Sequence of chain 1.B:
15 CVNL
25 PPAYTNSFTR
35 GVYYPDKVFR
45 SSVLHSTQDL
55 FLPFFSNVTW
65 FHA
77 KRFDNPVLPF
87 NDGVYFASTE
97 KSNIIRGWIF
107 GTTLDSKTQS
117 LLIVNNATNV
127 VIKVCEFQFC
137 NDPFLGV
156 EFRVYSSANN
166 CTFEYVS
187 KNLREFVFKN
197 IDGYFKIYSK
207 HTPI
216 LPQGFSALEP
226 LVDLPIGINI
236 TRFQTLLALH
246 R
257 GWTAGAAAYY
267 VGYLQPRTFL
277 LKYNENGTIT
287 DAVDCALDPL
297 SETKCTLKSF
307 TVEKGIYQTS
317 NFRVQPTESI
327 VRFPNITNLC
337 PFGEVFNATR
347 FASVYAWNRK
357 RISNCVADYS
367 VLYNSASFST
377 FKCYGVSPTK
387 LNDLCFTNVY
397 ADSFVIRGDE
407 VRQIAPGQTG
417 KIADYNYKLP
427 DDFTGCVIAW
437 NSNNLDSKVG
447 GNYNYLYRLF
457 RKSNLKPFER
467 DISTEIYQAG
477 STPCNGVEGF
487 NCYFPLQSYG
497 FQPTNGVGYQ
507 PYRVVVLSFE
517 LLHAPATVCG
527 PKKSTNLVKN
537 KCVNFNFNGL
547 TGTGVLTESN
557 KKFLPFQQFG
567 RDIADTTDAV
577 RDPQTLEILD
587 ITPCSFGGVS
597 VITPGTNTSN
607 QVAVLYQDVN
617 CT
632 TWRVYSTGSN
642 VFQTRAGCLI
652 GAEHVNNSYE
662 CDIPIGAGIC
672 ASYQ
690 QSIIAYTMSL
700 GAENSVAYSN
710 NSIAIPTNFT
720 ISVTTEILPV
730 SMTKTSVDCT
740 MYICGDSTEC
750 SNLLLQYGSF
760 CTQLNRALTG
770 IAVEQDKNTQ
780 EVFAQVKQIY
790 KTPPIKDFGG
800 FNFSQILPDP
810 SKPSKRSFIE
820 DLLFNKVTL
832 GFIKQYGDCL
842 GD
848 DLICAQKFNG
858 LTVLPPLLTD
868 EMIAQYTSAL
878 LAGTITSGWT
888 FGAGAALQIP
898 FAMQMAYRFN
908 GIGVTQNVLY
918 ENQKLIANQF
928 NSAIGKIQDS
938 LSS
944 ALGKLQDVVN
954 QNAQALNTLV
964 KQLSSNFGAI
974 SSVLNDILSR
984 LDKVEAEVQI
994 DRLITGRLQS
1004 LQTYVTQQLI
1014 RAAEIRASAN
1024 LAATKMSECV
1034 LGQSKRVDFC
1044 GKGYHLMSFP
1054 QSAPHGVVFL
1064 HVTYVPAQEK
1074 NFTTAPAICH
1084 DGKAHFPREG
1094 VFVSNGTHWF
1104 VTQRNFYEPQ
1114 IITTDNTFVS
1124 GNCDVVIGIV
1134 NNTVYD

Binding-site contacts:
Ligand atom O7 contacts residue GLY799 of chain 1.B at 4.5 Å.
Ligand atom C5 contacts residue SER803 of chain 1.B at 3.6 Å.
Ligand atom O5 contacts residue SER803 of chain 1.B at 3.1 Å (h-bond).
Ligand atom C6 contacts residue SER803 of chain 1.B at 3.8 Å.
Ligand atom C3 contacts residue ASN801 of chain 1.B at 3.8 Å.
Ligand atom C7 contacts residue ASN801 of chain 1.B at 3.7 Å.
Ligand atom C4 contacts residue ASN801 of chain 1.B at 4.3 Å.
Ligand atom N2 contacts residue ASN801 of chain 1.B at 2.8 Å (h-bond).
Ligand atom C1 contacts residue SER803 of chain 1.B at 3.7 Å.
Ligand atom C2 contacts residue ASN801 of chain 1.B at 2.5 Å.
Ligand atom O6 contacts residue SER803 of chain 1.B at 4.4 Å.
Ligand atom C1 contacts residue ASN801 of chain 1.B at 1.5 Å.
Ligand atom C5 contacts residue ASN801 of chain 1.B at 3.8 Å.
Ligand atom O6 contacts residue ASN801 of chain 1.B at 4.4 Å.
Ligand atom O7 contacts residue ASN801 of chain 1.B at 3.7 Å.
Ligand atom O5 contacts residue ASN801 of chain 1.B at 2.5 Å (h-bond).

A protein and the small-molecule ligand that binds it are described below.
Small molecule (SMILES): CC(=O)N[C@@H]1[C@@H](O)[C@H](O)[C@@H](CO)O[C@H]1O